Sequence of chain 1.A:
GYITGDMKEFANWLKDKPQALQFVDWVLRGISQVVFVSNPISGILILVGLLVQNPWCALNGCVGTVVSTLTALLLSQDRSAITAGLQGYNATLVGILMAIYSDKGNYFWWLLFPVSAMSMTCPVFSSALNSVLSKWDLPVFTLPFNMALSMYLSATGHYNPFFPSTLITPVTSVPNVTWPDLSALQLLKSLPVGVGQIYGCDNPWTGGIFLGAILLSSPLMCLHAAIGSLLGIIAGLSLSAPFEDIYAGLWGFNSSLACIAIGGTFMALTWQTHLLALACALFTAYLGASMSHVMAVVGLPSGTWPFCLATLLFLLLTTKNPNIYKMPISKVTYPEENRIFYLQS

Binding-site contacts:
Ligand atom O4 contacts residue TRP140 of chain 1.A at 2.8 Å.
Ligand atom O3 contacts residue TRP139 of chain 1.A at 3.9 Å.
Ligand atom C6 contacts residue PHE138 of chain 1.A at 4.3 Å (hydrophobic).
Ligand atom C5 contacts residue TRP139 of chain 1.A at 4.1 Å (hydrophobic).
Ligand atom C3 contacts residue TRP139 of chain 1.A at 3.7 Å (hydrophobic).
Ligand atom O6 contacts residue PHE138 of chain 1.A at 3.8 Å.
Ligand atom C4 contacts residue TRP140 of chain 1.A at 3.3 Å (hydrophobic).
Ligand atom O3 contacts residue TRP140 of chain 1.A at 4.3 Å.
Ligand atom C4 contacts residue TRP139 of chain 1.A at 3.9 Å (hydrophobic).
Ligand atom O6 contacts residue TRP139 of chain 1.A at 3.5 Å (h-bond).
Ligand atom C6 contacts residue TRP140 of chain 1.A at 3.6 Å (hydrophobic).
Ligand atom C6 contacts residue TRP139 of chain 1.A at 4.2 Å (hydrophobic).
Ligand atom O4 contacts residue TRP139 of chain 1.A at 3.5 Å.
Ligand atom O6 contacts residue TYR137 of chain 1.A at 3.6 Å.
Ligand atom C5 contacts residue TRP140 of chain 1.A at 4.1 Å (hydrophobic).

This small molecule binds to this protein.
Small molecule (SMILES): OC[C@H]1O[C@@H](O)[C@H](O)[C@@H](O)[C@@H]1O